Sequence of chain 3.D:
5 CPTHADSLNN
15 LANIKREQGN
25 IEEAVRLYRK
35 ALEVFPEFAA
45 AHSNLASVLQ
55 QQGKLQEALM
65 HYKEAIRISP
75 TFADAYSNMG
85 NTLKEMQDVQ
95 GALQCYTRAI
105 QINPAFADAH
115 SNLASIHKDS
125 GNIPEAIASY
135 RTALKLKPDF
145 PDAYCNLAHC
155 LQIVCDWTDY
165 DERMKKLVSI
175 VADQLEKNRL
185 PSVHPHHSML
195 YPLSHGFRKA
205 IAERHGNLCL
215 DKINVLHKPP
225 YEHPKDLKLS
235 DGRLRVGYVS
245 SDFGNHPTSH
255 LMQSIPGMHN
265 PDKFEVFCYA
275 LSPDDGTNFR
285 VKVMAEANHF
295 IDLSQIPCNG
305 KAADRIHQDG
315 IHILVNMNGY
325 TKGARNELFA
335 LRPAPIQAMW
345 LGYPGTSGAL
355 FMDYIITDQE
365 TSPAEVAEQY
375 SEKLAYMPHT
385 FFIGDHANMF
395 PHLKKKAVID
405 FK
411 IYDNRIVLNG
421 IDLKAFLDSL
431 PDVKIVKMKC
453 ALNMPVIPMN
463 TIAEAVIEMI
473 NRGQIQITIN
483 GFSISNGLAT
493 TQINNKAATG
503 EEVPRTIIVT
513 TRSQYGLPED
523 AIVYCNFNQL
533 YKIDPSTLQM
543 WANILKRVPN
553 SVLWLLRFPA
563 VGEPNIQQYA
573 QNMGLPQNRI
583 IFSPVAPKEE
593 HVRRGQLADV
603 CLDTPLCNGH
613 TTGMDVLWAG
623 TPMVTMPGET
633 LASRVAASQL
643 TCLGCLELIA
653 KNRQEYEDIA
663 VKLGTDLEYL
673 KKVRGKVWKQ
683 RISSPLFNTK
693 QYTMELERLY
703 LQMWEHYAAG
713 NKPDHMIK

Binding-site contacts:
Ligand atom C2B contacts residue LYS590 of chain 4.D at 3.5 Å.
Ligand atom O2B contacts residue THR613 of chain 4.D at 2.5 Å (h-bond).
Ligand atom O1' contacts residue THR613 of chain 4.D at 3.0 Å (h-bond).
Ligand atom O2' contacts residue LYS590 of chain 4.D at 2.5 Å (salt-bridge).
Ligand atom O6' contacts residue THR252 of chain 4.D at 2.5 Å (h-bond).
Ligand atom O2A contacts residue GLN531 of chain 4.D at 2.7 Å (h-bond).
Ligand atom C5' contacts residue THR613 of chain 4.D at 3.3 Å.
Ligand atom O4 contacts residue ARG596 of chain 4.D at 3.0 Å (salt-bridge).
Ligand atom C4 contacts residue HIS593 of chain 4.D at 3.3 Å.
Ligand atom O4 contacts residue VAL587 of chain 4.D at 3.5 Å.
Ligand atom N2' contacts residue HIS612 of chain 4.D at 2.9 Å (h-bond).
Ligand atom C8' contacts residue CYS609 of chain 4.D at 3.5 Å (hydrophobic).
Ligand atom O4' contacts residue PHE386 of chain 4.D at 3.4 Å.
Ligand atom C5 contacts residue HIS593 of chain 4.D at 3.3 Å.
Ligand atom O2B contacts residue THR614 of chain 4.D at 3.3 Å (h-bond).
Ligand atom O3B contacts residue LYS590 of chain 4.D at 2.6 Å (salt-bridge).
Ligand atom N3 contacts residue HIS593 of chain 4.D at 3.3 Å.
Ligand atom O3' contacts residue HIS612 of chain 4.D at 3.1 Å (h-bond).
Ligand atom C6' contacts residue LEU255 of chain 4.D at 3.6 Å (hydrophobic).
Ligand atom C6' contacts residue THR252 of chain 4.D at 3.3 Å.
Ligand atom C4 contacts residue VAL587 of chain 4.D at 3.5 Å (hydrophobic).
Ligand atom C3' contacts residue HIS612 of chain 4.D at 3.4 Å.
Ligand atom C4' contacts residue LEU345 of chain 4.D at 3.6 Å (hydrophobic).
Ligand atom O2 contacts residue ALA588 of chain 4.D at 3.4 Å (h-bond).
Ligand atom C2 contacts residue ALA588 of chain 4.D at 3.5 Å (hydrophobic).
Ligand atom O3' contacts residue PRO348 of chain 4.D at 3.4 Å.
Ligand atom PA contacts residue GLN531 of chain 4.D at 3.6 Å.
Ligand atom O4' contacts residue LEU345 of chain 4.D at 2.7 Å (h-bond).
Ligand atom C6 contacts residue HIS593 of chain 4.D at 3.5 Å.
Ligand atom N3 contacts residue ALA588 of chain 4.D at 2.8 Å (h-bond).
Ligand atom O4 contacts residue ALA588 of chain 4.D at 3.1 Å (h-bond).
Ligand atom O1B contacts residue LYS534 of chain 4.D at 2.9 Å (salt-bridge).
Ligand atom N1 contacts residue HIS593 of chain 4.D at 3.5 Å.
Ligand atom O4 contacts residue LEU558 of chain 4.D at 3.4 Å.
Ligand atom O7' contacts residue HIS190 of chain 4.D at 2.9 Å (h-bond).
Ligand atom O2' contacts residue HIS593 of chain 4.D at 3.1 Å.
Ligand atom O2' contacts residue ASP617 of chain 4.D at 2.7 Å (salt-bridge).
Ligand atom N3 contacts residue VAL587 of chain 4.D at 3.5 Å.
Ligand atom C2B contacts residue ASP617 of chain 4.D at 3.5 Å.
Ligand atom O2B contacts residue HIS612 of chain 4.D at 3.0 Å (h-bond).

Sequence of chain 4.D:
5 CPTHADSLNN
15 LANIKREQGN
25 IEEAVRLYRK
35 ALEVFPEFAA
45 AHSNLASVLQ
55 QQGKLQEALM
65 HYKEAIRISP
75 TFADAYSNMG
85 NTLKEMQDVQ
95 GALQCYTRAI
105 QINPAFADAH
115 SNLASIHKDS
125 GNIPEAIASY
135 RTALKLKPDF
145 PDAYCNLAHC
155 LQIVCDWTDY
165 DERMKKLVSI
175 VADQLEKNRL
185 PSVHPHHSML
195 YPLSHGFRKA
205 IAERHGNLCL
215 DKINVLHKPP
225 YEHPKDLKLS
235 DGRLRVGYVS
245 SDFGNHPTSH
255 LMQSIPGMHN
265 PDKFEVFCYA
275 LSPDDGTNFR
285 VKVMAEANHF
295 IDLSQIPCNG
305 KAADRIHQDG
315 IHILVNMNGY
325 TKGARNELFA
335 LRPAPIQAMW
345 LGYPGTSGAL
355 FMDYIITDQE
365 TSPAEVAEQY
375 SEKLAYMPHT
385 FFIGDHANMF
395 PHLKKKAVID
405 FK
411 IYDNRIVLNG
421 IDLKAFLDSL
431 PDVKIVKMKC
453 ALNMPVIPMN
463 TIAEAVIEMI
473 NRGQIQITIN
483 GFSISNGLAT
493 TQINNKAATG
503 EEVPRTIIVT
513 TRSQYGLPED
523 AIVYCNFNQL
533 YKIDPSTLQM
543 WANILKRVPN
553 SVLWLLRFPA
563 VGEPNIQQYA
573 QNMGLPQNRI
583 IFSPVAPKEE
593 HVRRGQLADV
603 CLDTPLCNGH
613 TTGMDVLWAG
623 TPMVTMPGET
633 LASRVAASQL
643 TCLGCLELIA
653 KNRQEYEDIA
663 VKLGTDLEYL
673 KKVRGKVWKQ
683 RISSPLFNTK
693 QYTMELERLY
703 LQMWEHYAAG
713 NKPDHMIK

This small molecule binds to this protein.
Small molecule (SMILES): CC(=O)N[C@@H]1[C@@H](O)[C@H](O)[C@@H](CO)S[C@@H]1OP(=O)(O)OP(=O)(O)OC[C@H]1O[C@@H](n2ccc(=O)[nH]c2=O)[C@H](O)[C@@H]1O